Sequence of chain 1.C:
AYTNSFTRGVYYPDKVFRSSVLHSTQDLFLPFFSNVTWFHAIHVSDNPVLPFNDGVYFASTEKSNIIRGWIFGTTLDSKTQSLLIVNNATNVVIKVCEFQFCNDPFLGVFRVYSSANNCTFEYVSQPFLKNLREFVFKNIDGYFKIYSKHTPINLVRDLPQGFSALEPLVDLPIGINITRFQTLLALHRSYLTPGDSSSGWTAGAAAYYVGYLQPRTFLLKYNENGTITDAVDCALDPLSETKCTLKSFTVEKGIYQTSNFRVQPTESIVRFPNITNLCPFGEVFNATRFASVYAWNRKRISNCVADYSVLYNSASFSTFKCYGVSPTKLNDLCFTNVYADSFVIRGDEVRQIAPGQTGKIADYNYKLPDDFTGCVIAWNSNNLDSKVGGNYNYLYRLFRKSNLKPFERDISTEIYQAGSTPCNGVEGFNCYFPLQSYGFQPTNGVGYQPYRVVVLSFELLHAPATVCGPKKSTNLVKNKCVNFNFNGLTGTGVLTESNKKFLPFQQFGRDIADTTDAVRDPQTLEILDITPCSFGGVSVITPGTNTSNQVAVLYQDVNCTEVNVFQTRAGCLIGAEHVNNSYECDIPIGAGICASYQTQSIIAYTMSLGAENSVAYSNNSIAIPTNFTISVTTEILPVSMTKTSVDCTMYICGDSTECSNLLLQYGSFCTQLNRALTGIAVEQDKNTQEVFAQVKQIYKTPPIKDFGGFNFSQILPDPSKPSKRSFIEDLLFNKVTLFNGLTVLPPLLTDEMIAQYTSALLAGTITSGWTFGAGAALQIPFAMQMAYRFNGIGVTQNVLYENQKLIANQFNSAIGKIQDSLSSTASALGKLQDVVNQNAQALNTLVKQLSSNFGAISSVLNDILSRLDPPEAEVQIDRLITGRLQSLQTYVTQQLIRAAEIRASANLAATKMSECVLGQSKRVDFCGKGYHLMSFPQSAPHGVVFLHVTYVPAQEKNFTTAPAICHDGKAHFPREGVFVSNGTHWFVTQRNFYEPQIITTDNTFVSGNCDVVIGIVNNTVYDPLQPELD

Sequence of chain 1.D:
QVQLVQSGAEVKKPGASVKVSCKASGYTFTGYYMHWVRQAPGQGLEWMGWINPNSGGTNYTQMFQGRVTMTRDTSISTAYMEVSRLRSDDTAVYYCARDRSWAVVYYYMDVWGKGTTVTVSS

The small molecule below binds the protein below.
Small molecule (SMILES): CC(=O)N[C@H]1[C@H](O[C@H]2[C@H](O)[C@@H](NC(C)=O)CO[C@@H]2CO)O[C@H](CO)[C@@H](O[C@@H]2O[C@H](CO)[C@@H](O)[C@H](O)[C@@H]2O)[C@@H]1O

Binding-site contacts:
Ligand atom O3 contacts residue TYR34 of chain 1.E at 3.2 Å (h-bond).
Ligand atom C4 contacts residue TYR106 of chain 1.D at 4.0 Å (hydrophobic).
Ligand atom C4 contacts residue ASN343 of chain 1.C at 4.2 Å.
Ligand atom C3 contacts residue ASN343 of chain 1.C at 3.8 Å.
Ligand atom C7 contacts residue ASN343 of chain 1.C at 3.4 Å.
Ligand atom O4 contacts residue TYR106 of chain 1.D at 2.7 Å (h-bond).
Ligand atom O5 contacts residue ASN343 of chain 1.C at 2.4 Å (h-bond).
Ligand atom C4 contacts residue TYR34 of chain 1.E at 3.5 Å (hydrophobic).
Ligand atom O7 contacts residue GLY339 of chain 1.C at 3.7 Å.
Ligand atom C2 contacts residue ASN343 of chain 1.C at 2.5 Å.
Ligand atom C8 contacts residue LEU368 of chain 1.C at 4.3 Å (hydrophobic).
Ligand atom O2 contacts residue TYR34 of chain 1.E at 4.5 Å.
Ligand atom C7 contacts residue GLY339 of chain 1.C at 4.0 Å.
Ligand atom C8 contacts residue GLY339 of chain 1.C at 3.8 Å.
Ligand atom O4 contacts residue TYR489 of chain 1.B at 4.5 Å.
Ligand atom C6 contacts residue TYR106 of chain 1.D at 3.9 Å (hydrophobic).
Ligand atom N2 contacts residue ASN343 of chain 1.C at 2.9 Å (h-bond).
Ligand atom C1 contacts residue ASN343 of chain 1.C at 1.4 Å.
Ligand atom C8 contacts residue PHE342 of chain 1.C at 4.4 Å (hydrophobic).
Ligand atom C8 contacts residue ASN343 of chain 1.C at 4.5 Å.
Ligand atom O4 contacts residue TYR34 of chain 1.E at 3.3 Å (h-bond).
Ligand atom O7 contacts residue ASN343 of chain 1.C at 3.5 Å (h-bond).
Ligand atom C3 contacts residue TYR34 of chain 1.E at 4.0 Å (hydrophobic).
Ligand atom C5 contacts residue ASN343 of chain 1.C at 3.7 Å.
Ligand atom C8 contacts residue PHE338 of chain 1.C at 3.8 Å (hydrophobic).

Sequence of chain 1.B:
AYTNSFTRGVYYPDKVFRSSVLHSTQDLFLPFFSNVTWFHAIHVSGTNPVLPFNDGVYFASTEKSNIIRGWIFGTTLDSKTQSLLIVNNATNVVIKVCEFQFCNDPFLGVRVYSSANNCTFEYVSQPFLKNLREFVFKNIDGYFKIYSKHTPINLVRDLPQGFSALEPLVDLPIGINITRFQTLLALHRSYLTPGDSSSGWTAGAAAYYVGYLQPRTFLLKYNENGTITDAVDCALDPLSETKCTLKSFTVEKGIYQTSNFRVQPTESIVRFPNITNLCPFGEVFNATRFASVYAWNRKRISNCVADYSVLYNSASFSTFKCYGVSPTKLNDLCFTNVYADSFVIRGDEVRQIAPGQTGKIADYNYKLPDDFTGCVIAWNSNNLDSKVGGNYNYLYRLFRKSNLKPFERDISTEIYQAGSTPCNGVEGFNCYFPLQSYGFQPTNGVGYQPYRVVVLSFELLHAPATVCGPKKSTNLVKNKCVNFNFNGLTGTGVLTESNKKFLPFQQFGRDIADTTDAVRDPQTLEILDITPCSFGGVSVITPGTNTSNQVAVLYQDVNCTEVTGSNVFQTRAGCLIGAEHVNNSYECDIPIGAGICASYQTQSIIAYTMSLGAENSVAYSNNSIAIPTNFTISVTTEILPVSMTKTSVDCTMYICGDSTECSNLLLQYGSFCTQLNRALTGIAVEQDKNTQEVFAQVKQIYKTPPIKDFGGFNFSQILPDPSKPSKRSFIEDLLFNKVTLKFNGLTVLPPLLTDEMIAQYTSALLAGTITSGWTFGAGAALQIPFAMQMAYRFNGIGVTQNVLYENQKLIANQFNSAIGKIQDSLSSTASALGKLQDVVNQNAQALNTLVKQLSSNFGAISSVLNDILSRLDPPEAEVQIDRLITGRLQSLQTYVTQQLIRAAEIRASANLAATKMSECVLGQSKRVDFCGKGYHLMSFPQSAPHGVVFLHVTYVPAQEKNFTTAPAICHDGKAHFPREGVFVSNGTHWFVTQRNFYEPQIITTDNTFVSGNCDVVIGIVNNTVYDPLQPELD

Sequence of chain 1.E:
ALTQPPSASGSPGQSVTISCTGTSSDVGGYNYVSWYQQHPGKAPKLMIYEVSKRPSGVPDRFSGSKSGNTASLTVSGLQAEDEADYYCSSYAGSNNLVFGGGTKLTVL